Sequence of chain 1.A:
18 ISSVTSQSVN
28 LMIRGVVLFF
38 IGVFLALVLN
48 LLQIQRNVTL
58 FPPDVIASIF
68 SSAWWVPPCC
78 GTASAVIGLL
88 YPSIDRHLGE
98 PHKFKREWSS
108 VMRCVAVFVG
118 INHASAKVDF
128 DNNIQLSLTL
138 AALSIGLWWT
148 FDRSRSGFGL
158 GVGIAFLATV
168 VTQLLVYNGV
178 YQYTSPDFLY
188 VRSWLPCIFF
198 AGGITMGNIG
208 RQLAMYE

A small-molecule ligand and the protein it binds are described below.
Small molecule (SMILES): C[C@@H]1CC[C@@]2(OC1)O[C@H]1[C@@H](O)[C@H]3[C@@H]4CC[C@H]5C[C@@H](O[C@@H]6O[C@H](CO)[C@H](O[C@@H]7O[C@H](CO)[C@@H](O)[C@H](O[C@@H]8OC[C@@H](O)[C@H](O)[C@H]8O)[C@H]7O[C@@H]7O[C@H](CO)[C@H](O)[C@H](O[C@@H]8O[C@H](CO)[C@@H](O)[C@H](O)[C@H]8O)[C@H]7O)[C@H](O)[C@H]6O)[C@H](O)C[C@]5(C)[C@H]4CC[C@]3(C)[C@H]1[C@@H]2C

Binding-site contacts:
Ligand atom O40 contacts residue ASN130 of chain 1.A at 3.2 Å (h-bond).
Ligand atom C20 contacts residue ARG189 of chain 1.A at 4.4 Å.
Ligand atom C80 contacts residue ARG189 of chain 1.A at 3.1 Å.
Ligand atom O42 contacts residue ASN129 of chain 1.A at 4.0 Å.
Ligand atom C41 contacts residue ASN130 of chain 1.A at 4.0 Å.
Ligand atom C22 contacts residue ASN130 of chain 1.A at 4.4 Å.
Ligand atom O31 contacts residue ASN130 of chain 1.A at 4.2 Å.
Ligand atom C14 contacts residue ARG189 of chain 1.A at 4.0 Å.
Ligand atom C13 contacts residue LEU133 of chain 1.A at 4.0 Å (hydrophobic).
Ligand atom C16 contacts residue ARG189 of chain 1.A at 4.3 Å.
Ligand atom C83 contacts residue LEU137 of chain 1.A at 4.0 Å (hydrophobic).
Ligand atom C14 contacts residue SER190 of chain 1.A at 4.2 Å.
Ligand atom C39 contacts residue ASN130 of chain 1.A at 4.2 Å.
Ligand atom C01 contacts residue PHE197 of chain 1.A at 3.5 Å (hydrophobic).
Ligand atom C61 contacts residue PHE185 of chain 1.A at 4.1 Å (hydrophobic).
Ligand atom C02 contacts residue SER141 of chain 1.A at 4.2 Å.
Ligand atom O62 contacts residue LEU186 of chain 1.A at 3.7 Å.
Ligand atom C83 contacts residue ALA138 of chain 1.A at 3.5 Å (hydrophobic).
Ligand atom C41 contacts residue ASN129 of chain 1.A at 4.1 Å.
Ligand atom C15 contacts residue ARG189 of chain 1.A at 4.5 Å.
Ligand atom C35 contacts residue ASN130 of chain 1.A at 4.1 Å.
Ligand atom C01 contacts residue VAL159 of chain 1.A at 4.1 Å (hydrophobic).
Ligand atom O42 contacts residue ASN130 of chain 1.A at 4.0 Å.
Ligand atom C81 contacts residue SER190 of chain 1.A at 4.2 Å.
Ligand atom O34 contacts residue ASN130 of chain 1.A at 3.8 Å.
Ligand atom C81 contacts residue ARG189 of chain 1.A at 4.0 Å.
Ligand atom O84 contacts residue SER141 of chain 1.A at 4.5 Å.
Ligand atom C32 contacts residue ASN130 of chain 1.A at 4.1 Å.
Ligand atom O79 contacts residue ASN130 of chain 1.A at 3.2 Å.
Ligand atom C14 contacts residue LEU133 of chain 1.A at 4.3 Å (hydrophobic).